A small-molecule ligand and the protein it binds are described below.
Small molecule (SMILES): CC(=O)N[C@@H]1[C@@H](O)[C@H](O)[C@@H](CO)O[C@H]1O

Binding-site contacts:
Ligand atom O5 contacts residue ASN634 of chain 1.A at 3.5 Å (h-bond).
Ligand atom C7 contacts residue PHE656 of chain 1.A at 3.9 Å (hydrophobic).
Ligand atom C5 contacts residue LEU661 of chain 1.A at 4.0 Å (hydrophobic).
Ligand atom O6 contacts residue THR660 of chain 1.A at 4.5 Å.
Ligand atom O5 contacts residue ASN658 of chain 1.A at 2.3 Å (h-bond).
Ligand atom C1 contacts residue ASN634 of chain 1.A at 3.7 Å.
Ligand atom C1 contacts residue THR660 of chain 1.A at 4.1 Å.
Ligand atom C6 contacts residue LEU661 of chain 1.A at 3.6 Å (hydrophobic).
Ligand atom O7 contacts residue ASN634 of chain 1.A at 3.9 Å.
Ligand atom C2 contacts residue ASN634 of chain 1.A at 3.5 Å.
Ligand atom C5 contacts residue ASN634 of chain 1.A at 4.3 Å.
Ligand atom C4 contacts residue ASN634 of chain 1.A at 4.2 Å.
Ligand atom O6 contacts residue LEU661 of chain 1.A at 3.4 Å.
Ligand atom O7 contacts residue ASN658 of chain 1.A at 4.0 Å.
Ligand atom C7 contacts residue ASN658 of chain 1.A at 3.7 Å.
Ligand atom C2 contacts residue ASN658 of chain 1.A at 2.5 Å.
Ligand atom N2 contacts residue ASN634 of chain 1.A at 4.5 Å.
Ligand atom N2 contacts residue PHE656 of chain 1.A at 4.3 Å.
Ligand atom C1 contacts residue ASN658 of chain 1.A at 1.4 Å.
Ligand atom O5 contacts residue THR660 of chain 1.A at 4.2 Å.
Ligand atom N2 contacts residue ASN658 of chain 1.A at 2.9 Å (h-bond).
Ligand atom C3 contacts residue ASN634 of chain 1.A at 4.4 Å.
Ligand atom C3 contacts residue ASN658 of chain 1.A at 3.8 Å.
Ligand atom C8 contacts residue PHE656 of chain 1.A at 3.5 Å (hydrophobic).
Ligand atom C5 contacts residue THR660 of chain 1.A at 4.3 Å.
Ligand atom C4 contacts residue ASN658 of chain 1.A at 4.2 Å.
Ligand atom C1 contacts residue LEU661 of chain 1.A at 4.4 Å (hydrophobic).
Ligand atom O5 contacts residue LEU661 of chain 1.A at 3.4 Å.
Ligand atom O7 contacts residue PHE656 of chain 1.A at 4.3 Å.
Ligand atom C5 contacts residue ASN658 of chain 1.A at 3.6 Å.

Sequence of chain 1.A:
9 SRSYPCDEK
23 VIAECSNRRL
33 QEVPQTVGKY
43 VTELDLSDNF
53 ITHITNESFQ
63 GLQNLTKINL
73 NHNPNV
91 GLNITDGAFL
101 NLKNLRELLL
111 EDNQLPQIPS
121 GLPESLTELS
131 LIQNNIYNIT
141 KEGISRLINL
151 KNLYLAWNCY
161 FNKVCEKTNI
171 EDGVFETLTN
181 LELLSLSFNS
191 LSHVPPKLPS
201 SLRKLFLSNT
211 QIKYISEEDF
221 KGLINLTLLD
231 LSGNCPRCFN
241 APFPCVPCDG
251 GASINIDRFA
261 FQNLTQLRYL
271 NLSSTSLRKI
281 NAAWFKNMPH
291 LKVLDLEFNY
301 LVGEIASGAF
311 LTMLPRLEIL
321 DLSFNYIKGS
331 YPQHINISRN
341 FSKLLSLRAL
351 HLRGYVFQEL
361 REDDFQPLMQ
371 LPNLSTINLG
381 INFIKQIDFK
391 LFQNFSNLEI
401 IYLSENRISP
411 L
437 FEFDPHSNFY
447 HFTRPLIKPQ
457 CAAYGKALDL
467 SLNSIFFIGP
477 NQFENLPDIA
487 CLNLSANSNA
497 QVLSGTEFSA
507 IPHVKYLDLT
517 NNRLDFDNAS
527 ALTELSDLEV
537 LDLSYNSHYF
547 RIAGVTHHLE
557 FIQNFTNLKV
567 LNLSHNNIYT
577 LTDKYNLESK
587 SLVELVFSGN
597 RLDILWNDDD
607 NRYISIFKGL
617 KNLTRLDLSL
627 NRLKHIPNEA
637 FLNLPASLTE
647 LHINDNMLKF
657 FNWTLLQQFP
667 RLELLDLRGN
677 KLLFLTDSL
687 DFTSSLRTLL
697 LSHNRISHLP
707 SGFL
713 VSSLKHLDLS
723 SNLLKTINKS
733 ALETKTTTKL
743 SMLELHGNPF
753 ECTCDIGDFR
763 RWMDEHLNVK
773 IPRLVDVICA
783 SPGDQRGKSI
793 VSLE